The protein below binds the small molecule below.
Small molecule (SMILES): COc1ccc(-c2nc(CSc3nc(N)cc(N)n3)cs2)cc1OCCF

Sequence of chain 1.B:
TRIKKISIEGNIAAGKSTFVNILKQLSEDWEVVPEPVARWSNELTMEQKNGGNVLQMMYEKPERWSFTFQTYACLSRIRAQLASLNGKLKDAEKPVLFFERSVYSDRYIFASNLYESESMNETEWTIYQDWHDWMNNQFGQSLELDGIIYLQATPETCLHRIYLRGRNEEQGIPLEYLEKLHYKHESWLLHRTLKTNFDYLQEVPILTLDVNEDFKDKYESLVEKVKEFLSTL

Binding-site contacts:
Ligand atom CBA contacts residue 1NM1 of chain 1.G at 3.5 Å.
Ligand atom C4 contacts residue ASP153 of chain 1.B at 3.7 Å.
Ligand atom NAC contacts residue GLN117 of chain 1.B at 2.5 Å (h-bond).
Ligand atom NAB contacts residue ARG148 of chain 1.B at 3.4 Å (salt-bridge).
Ligand atom C5 contacts residue ASP153 of chain 1.B at 3.6 Å.
Ligand atom N3 contacts residue PHE116 of chain 1.B at 3.6 Å.
Ligand atom SAR contacts residue GLN117 of chain 1.B at 3.7 Å.
Ligand atom CAV contacts residue 1NM1 of chain 1.G at 3.6 Å.
Ligand atom CAI contacts residue 1NM1 of chain 1.G at 3.7 Å.
Ligand atom CAA contacts residue PRO109 of chain 1.B at 3.7 Å (hydrophobic).
Ligand atom N3 contacts residue PHE157 of chain 1.B at 3.4 Å.
Ligand atom CAA contacts residue 1NM1 of chain 1.G at 3.6 Å.
Ligand atom FAD contacts residue SER164 of chain 1.B at 3.1 Å.
Ligand atom FAD contacts residue ASN160 of chain 1.B at 3.6 Å.
Ligand atom CAE contacts residue 1NM1 of chain 1.G at 3.7 Å.
Ligand atom C6 contacts residue PHE157 of chain 1.B at 3.5 Å (hydrophobic).
Ligand atom NAB contacts residue VAL75 of chain 1.B at 3.8 Å.
Ligand atom NAC contacts residue ASP153 of chain 1.B at 3.0 Å (salt-bridge).
Ligand atom N3 contacts residue GLN117 of chain 1.B at 2.9 Å (h-bond).
Ligand atom NAB contacts residue GLU73 of chain 1.B at 2.9 Å (salt-bridge).
Ligand atom C5 contacts residue PHE157 of chain 1.B at 3.5 Å (hydrophobic).
Ligand atom CAE contacts residue TYR106 of chain 1.B at 3.8 Å (hydrophobic).
Ligand atom CAZ contacts residue 1NM1 of chain 1.G at 3.7 Å.
Ligand atom OAP contacts residue 1NM1 of chain 1.G at 3.7 Å.
Ligand atom C4 contacts residue PHE157 of chain 1.B at 3.5 Å (hydrophobic).
Ligand atom CAJ contacts residue SER164 of chain 1.B at 3.7 Å.
Ligand atom NAO contacts residue 1NM1 of chain 1.G at 3.4 Å (h-bond).
Ligand atom CAG contacts residue LEU102 of chain 1.B at 3.5 Å (hydrophobic).
Ligand atom N1 contacts residue PHE157 of chain 1.B at 3.6 Å.
Ligand atom CAF contacts residue 1NM1 of chain 1.G at 3.6 Å.
Ligand atom SAR contacts residue PHE157 of chain 1.B at 3.7 Å.
Ligand atom OAP contacts residue PRO109 of chain 1.B at 3.4 Å.
Ligand atom CAY contacts residue PRO109 of chain 1.B at 3.7 Å (hydrophobic).
Ligand atom NAB contacts residue PHE157 of chain 1.B at 3.8 Å.
Ligand atom CAG contacts residue 1NM1 of chain 1.G at 3.7 Å.
Ligand atom CAK contacts residue 1NM1 of chain 1.G at 3.7 Å.
Ligand atom C4 contacts residue GLN117 of chain 1.B at 3.4 Å.
Ligand atom C2 contacts residue GLN117 of chain 1.B at 3.7 Å.
Ligand atom C2 contacts residue PHE157 of chain 1.B at 3.4 Å (hydrophobic).
Ligand atom CAW contacts residue 1NM1 of chain 1.G at 3.6 Å.